This small molecule binds to this protein.
Small molecule (SMILES): O=P(O)(O)OC[C@H]1O[C@H](O)[C@H](O)[C@@H](O)[C@@H]1O

Binding-site contacts:
Ligand atom O3 contacts residue GLY461 of chain 1.C at 2.8 Å (h-bond).
Ligand atom O6 contacts residue THR384 of chain 1.C at 3.8 Å.
Ligand atom O2P contacts residue PHE388 of chain 1.C at 3.4 Å (h-bond).
Ligand atom C6 contacts residue THR470 of chain 1.C at 3.3 Å.
Ligand atom C3 contacts residue ALA466 of chain 1.C at 3.8 Å (hydrophobic).
Ligand atom O1 contacts residue LEU383 of chain 1.C at 2.7 Å (h-bond).
Ligand atom O5 contacts residue GLU385 of chain 1.C at 3.5 Å (salt-bridge).
Ligand atom O6 contacts residue GLU385 of chain 1.C at 3.2 Å (salt-bridge).
Ligand atom C4 contacts residue ALA466 of chain 1.C at 3.9 Å (hydrophobic).
Ligand atom P contacts residue SER386 of chain 1.C at 4.0 Å.
Ligand atom O4 contacts residue GLY469 of chain 1.C at 3.2 Å (h-bond).
Ligand atom O2P contacts residue GLY387 of chain 1.C at 3.3 Å (h-bond).
Ligand atom C6 contacts residue GLU385 of chain 1.C at 4.0 Å.
Ligand atom O1 contacts residue THR384 of chain 1.C at 3.5 Å (h-bond).
Ligand atom C5 contacts residue GLU385 of chain 1.C at 3.9 Å.
Ligand atom O2P contacts residue GLU385 of chain 1.C at 3.5 Å (salt-bridge).
Ligand atom P contacts residue GLU385 of chain 1.C at 3.9 Å.
Ligand atom C3 contacts residue SER463 of chain 1.C at 3.2 Å.
Ligand atom O2P contacts residue THR384 of chain 1.C at 2.9 Å (h-bond).
Ligand atom C3 contacts residue GLY461 of chain 1.C at 3.9 Å.
Ligand atom O6 contacts residue GLY468 of chain 1.C at 3.9 Å.
Ligand atom O3P contacts residue GLY468 of chain 1.C at 3.1 Å (h-bond).
Ligand atom O2 contacts residue TYR464 of chain 1.C at 3.9 Å.
Ligand atom C1 contacts residue LEU383 of chain 1.C at 2.9 Å (hydrophobic).
Ligand atom C5 contacts residue ALA466 of chain 1.C at 4.0 Å (hydrophobic).
Ligand atom O5 contacts residue THR384 of chain 1.C at 3.3 Å.
Ligand atom P contacts residue THR389 of chain 1.C at 3.8 Å.
Ligand atom O2 contacts residue GLU385 of chain 1.C at 3.1 Å (salt-bridge).
Ligand atom O3 contacts residue ASP462 of chain 1.C at 3.8 Å.
Ligand atom O4 contacts residue ALA466 of chain 1.C at 3.1 Å (h-bond).
Ligand atom O2P contacts residue SER386 of chain 1.C at 2.7 Å (h-bond).
Ligand atom O3P contacts residue PHE388 of chain 1.C at 3.9 Å.
Ligand atom O5 contacts residue LEU383 of chain 1.C at 2.9 Å (h-bond).
Ligand atom O3 contacts residue SER463 of chain 1.C at 2.6 Å (h-bond).
Ligand atom O1P contacts residue THR470 of chain 1.C at 3.8 Å.
Ligand atom O4 contacts residue THR470 of chain 1.C at 3.8 Å.
Ligand atom O1P contacts residue THR384 of chain 1.C at 2.8 Å (h-bond).
Ligand atom C2 contacts residue SER463 of chain 1.C at 3.6 Å.
Ligand atom P contacts residue THR384 of chain 1.C at 3.3 Å.
Ligand atom O1P contacts residue THR389 of chain 1.C at 2.6 Å (h-bond).

Sequence of chain 1.C:
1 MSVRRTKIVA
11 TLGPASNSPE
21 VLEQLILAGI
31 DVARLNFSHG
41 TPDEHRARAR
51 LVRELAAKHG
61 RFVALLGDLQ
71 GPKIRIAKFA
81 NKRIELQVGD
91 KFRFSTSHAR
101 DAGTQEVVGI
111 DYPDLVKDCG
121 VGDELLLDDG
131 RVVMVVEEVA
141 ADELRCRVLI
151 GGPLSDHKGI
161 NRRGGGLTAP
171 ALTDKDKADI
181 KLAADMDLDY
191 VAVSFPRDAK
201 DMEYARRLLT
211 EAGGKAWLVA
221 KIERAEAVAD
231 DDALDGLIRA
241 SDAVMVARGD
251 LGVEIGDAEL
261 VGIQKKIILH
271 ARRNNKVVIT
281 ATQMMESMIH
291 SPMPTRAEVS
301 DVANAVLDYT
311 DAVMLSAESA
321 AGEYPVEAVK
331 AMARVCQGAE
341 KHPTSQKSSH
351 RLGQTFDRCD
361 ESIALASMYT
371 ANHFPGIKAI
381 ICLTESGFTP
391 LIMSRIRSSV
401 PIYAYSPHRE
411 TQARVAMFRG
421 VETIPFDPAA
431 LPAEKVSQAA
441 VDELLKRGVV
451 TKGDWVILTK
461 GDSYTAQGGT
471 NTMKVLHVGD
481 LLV